Sequence of chain 1.C:
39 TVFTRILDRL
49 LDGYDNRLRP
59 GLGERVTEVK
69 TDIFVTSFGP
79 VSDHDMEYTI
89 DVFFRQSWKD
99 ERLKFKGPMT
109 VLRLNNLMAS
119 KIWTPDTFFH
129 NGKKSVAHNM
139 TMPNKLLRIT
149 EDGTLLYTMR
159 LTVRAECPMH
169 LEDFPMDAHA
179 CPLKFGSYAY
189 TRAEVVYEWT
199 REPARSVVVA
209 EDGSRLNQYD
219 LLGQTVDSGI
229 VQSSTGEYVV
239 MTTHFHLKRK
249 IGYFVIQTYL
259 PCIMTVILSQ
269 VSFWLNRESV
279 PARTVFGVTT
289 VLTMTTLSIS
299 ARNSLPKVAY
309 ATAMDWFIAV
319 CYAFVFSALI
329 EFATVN

Sequence of chain 1.E:
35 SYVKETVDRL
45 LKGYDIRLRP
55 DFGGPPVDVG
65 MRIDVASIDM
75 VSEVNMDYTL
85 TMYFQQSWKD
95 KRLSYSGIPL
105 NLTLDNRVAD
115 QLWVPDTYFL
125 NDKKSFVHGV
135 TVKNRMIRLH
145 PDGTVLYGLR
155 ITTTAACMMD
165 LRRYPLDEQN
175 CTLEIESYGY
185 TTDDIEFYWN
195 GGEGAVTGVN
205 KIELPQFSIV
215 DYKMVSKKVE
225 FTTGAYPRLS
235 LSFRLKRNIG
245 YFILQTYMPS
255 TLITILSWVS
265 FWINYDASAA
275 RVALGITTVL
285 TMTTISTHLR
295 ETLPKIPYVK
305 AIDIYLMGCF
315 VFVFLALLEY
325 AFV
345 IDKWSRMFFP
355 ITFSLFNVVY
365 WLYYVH

This small molecule binds to this protein.
Small molecule (SMILES): CC(=O)N[C@H]1[C@H](O[C@H]2[C@H](O)[C@@H](NC(C)=O)CO[C@@H]2CO)O[C@H](CO)[C@@H](O[C@@H]2O[C@H](CO)[C@@H](O)[C@H](O[C@H]3O[C@H](CO)[C@@H](O)[C@H](O)[C@@H]3O)[C@@H]2O)[C@@H]1O

Binding-site contacts:
Ligand atom C2 contacts residue ASP114 of chain 1.E at 3.8 Å.
Ligand atom C1 contacts residue PRO141 of chain 1.B at 4.2 Å (hydrophobic).
Ligand atom C1 contacts residue ASP114 of chain 1.E at 4.3 Å.
Ligand atom C5 contacts residue PRO141 of chain 1.B at 4.4 Å (hydrophobic).
Ligand atom C4 contacts residue ASN137 of chain 1.B at 4.3 Å.
Ligand atom O5 contacts residue MET138 of chain 1.B at 4.2 Å.
Ligand atom C7 contacts residue ASP114 of chain 1.E at 3.7 Å.
Ligand atom C3 contacts residue ASN137 of chain 1.B at 3.8 Å.
Ligand atom N2 contacts residue ASN137 of chain 1.B at 2.7 Å (h-bond).
Ligand atom C7 contacts residue MAN6 of chain 1.G at 4.4 Å.
Ligand atom O4 contacts residue SER118 of chain 1.C at 4.4 Å.
Ligand atom C4 contacts residue ASP114 of chain 1.E at 4.4 Å.
Ligand atom N2 contacts residue ASP114 of chain 1.E at 2.9 Å (salt-bridge).
Ligand atom O6 contacts residue SER118 of chain 1.C at 4.1 Å.
Ligand atom C3 contacts residue ASP114 of chain 1.E at 3.4 Å.
Ligand atom C5 contacts residue ASN137 of chain 1.B at 3.7 Å.
Ligand atom O7 contacts residue MAN6 of chain 1.G at 3.3 Å.
Ligand atom O5 contacts residue ASN137 of chain 1.B at 2.5 Å (h-bond).
Ligand atom C2 contacts residue ASN137 of chain 1.B at 2.4 Å.
Ligand atom O7 contacts residue ASP114 of chain 1.E at 3.6 Å (salt-bridge).
Ligand atom O4 contacts residue ASP114 of chain 1.E at 4.4 Å.
Ligand atom O6 contacts residue ASP114 of chain 1.E at 3.5 Å (salt-bridge).
Ligand atom O7 contacts residue ASN137 of chain 1.B at 4.1 Å.
Ligand atom C7 contacts residue ASN137 of chain 1.B at 3.2 Å.
Ligand atom O5 contacts residue PRO141 of chain 1.B at 4.4 Å.
Ligand atom C1 contacts residue ASN137 of chain 1.B at 1.4 Å.
Ligand atom O3 contacts residue ASP114 of chain 1.E at 3.8 Å.
Ligand atom C8 contacts residue ASN137 of chain 1.B at 3.5 Å.

Sequence of chain 1.B:
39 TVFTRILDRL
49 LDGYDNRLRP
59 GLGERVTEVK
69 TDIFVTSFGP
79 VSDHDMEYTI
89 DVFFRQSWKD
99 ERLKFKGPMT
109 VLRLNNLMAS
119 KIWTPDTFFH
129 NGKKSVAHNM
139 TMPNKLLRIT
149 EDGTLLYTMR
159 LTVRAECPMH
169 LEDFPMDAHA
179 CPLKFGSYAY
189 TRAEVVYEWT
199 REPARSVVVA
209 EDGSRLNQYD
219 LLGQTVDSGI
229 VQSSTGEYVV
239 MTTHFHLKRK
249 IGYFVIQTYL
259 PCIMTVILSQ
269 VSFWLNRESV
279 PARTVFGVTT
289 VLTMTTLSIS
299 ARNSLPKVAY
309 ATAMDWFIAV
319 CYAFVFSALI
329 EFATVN